Binding-site contacts:
Ligand atom C8 contacts residue ASN65 of chain 2.A at 4.5 Å.
Ligand atom O3 contacts residue TRP357 of chain 2.A at 4.1 Å.
Ligand atom C4 contacts residue ASN65 of chain 2.A at 4.1 Å.
Ligand atom C8 contacts residue TRP357 of chain 2.A at 3.5 Å (hydrophobic).
Ligand atom C1 contacts residue ASN65 of chain 2.A at 1.4 Å.
Ligand atom O5 contacts residue ASN65 of chain 2.A at 2.3 Å (h-bond).
Ligand atom C4 contacts residue TRP357 of chain 2.A at 4.2 Å (hydrophobic).
Ligand atom O4 contacts residue TRP357 of chain 2.A at 4.2 Å.
Ligand atom C3 contacts residue ASN65 of chain 2.A at 3.7 Å.
Ligand atom O5 contacts residue TRP357 of chain 2.A at 4.1 Å.
Ligand atom C2 contacts residue TRP357 of chain 2.A at 3.9 Å (hydrophobic).
Ligand atom N2 contacts residue TRP357 of chain 2.A at 3.2 Å (h-bond).
Ligand atom C5 contacts residue TRP357 of chain 2.A at 3.7 Å (hydrophobic).
Ligand atom C6 contacts residue TRP357 of chain 2.A at 4.4 Å (hydrophobic).
Ligand atom C1 contacts residue TRP357 of chain 2.A at 3.6 Å (hydrophobic).
Ligand atom C7 contacts residue TRP357 of chain 2.A at 3.9 Å (hydrophobic).
Ligand atom C7 contacts residue ASN65 of chain 2.A at 3.2 Å.
Ligand atom C3 contacts residue TRP357 of chain 2.A at 3.5 Å (hydrophobic).
Ligand atom O7 contacts residue ASN65 of chain 2.A at 3.1 Å (h-bond).
Ligand atom C5 contacts residue ASN65 of chain 2.A at 3.6 Å.
Ligand atom C2 contacts residue ASN65 of chain 2.A at 2.4 Å.
Ligand atom N2 contacts residue ASN65 of chain 2.A at 2.9 Å (h-bond).

The small molecule below binds the protein below.
Small molecule (SMILES): CC(=O)N[C@@H]1[C@@H](O)[C@H](O)[C@@H](CO)O[C@H]1O

Sequence of chain 2.A:
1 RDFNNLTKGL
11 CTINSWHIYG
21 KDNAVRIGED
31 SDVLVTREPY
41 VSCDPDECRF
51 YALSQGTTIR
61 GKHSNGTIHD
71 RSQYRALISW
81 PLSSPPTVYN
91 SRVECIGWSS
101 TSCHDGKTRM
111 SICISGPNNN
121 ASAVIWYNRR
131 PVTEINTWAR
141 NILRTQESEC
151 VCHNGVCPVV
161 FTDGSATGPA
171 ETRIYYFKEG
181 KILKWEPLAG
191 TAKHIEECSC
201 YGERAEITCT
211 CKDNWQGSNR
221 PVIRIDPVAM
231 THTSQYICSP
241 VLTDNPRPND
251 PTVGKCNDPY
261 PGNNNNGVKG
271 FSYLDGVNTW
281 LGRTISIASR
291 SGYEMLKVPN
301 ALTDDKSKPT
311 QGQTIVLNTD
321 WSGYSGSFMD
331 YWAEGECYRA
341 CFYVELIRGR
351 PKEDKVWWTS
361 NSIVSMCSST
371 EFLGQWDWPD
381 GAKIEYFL